Sequence of chain 1.E:
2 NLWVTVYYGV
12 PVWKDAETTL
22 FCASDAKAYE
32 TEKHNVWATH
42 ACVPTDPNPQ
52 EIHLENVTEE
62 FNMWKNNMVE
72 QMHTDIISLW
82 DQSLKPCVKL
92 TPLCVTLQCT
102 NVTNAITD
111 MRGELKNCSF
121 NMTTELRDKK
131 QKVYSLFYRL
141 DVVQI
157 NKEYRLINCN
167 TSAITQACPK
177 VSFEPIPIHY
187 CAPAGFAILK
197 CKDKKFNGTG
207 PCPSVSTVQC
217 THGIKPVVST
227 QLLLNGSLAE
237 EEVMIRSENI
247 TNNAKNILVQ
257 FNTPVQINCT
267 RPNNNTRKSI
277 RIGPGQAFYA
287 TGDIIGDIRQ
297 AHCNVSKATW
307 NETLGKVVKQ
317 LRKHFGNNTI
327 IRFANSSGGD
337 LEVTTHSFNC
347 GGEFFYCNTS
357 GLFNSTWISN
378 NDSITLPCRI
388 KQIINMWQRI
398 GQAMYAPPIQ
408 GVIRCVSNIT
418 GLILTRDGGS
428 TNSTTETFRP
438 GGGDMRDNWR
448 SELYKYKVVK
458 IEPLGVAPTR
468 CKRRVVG

Binding-site contacts:
Ligand atom C2 contacts residue ASN270 of chain 1.E at 2.4 Å.
Ligand atom O6 contacts residue GLN407 of chain 1.E at 4.3 Å.
Ligand atom C3 contacts residue ASN270 of chain 1.E at 3.7 Å.
Ligand atom C4 contacts residue ASN270 of chain 1.E at 4.2 Å.
Ligand atom O7 contacts residue ASN270 of chain 1.E at 3.5 Å (h-bond).
Ligand atom C7 contacts residue ASN270 of chain 1.E at 3.3 Å.
Ligand atom C1 contacts residue ASN270 of chain 1.E at 1.5 Å.
Ligand atom O5 contacts residue ASN270 of chain 1.E at 2.4 Å (h-bond).
Ligand atom N2 contacts residue ASN270 of chain 1.E at 2.7 Å (h-bond).
Ligand atom C7 contacts residue ILE291 of chain 1.E at 4.2 Å (hydrophobic).
Ligand atom C8 contacts residue ASN270 of chain 1.E at 4.0 Å.
Ligand atom C8 contacts residue ASN269 of chain 1.E at 4.0 Å.
Ligand atom C5 contacts residue ASN270 of chain 1.E at 3.7 Å.
Ligand atom O7 contacts residue ILE291 of chain 1.E at 3.3 Å.

The small molecule below binds the protein below.
Small molecule (SMILES): CC(=O)N[C@H]1[C@H](O[C@H]2[C@H](O)[C@@H](NC(C)=O)CO[C@@H]2CO)O[C@H](CO)[C@@H](O)[C@@H]1O